Sequence of chain 1.A:
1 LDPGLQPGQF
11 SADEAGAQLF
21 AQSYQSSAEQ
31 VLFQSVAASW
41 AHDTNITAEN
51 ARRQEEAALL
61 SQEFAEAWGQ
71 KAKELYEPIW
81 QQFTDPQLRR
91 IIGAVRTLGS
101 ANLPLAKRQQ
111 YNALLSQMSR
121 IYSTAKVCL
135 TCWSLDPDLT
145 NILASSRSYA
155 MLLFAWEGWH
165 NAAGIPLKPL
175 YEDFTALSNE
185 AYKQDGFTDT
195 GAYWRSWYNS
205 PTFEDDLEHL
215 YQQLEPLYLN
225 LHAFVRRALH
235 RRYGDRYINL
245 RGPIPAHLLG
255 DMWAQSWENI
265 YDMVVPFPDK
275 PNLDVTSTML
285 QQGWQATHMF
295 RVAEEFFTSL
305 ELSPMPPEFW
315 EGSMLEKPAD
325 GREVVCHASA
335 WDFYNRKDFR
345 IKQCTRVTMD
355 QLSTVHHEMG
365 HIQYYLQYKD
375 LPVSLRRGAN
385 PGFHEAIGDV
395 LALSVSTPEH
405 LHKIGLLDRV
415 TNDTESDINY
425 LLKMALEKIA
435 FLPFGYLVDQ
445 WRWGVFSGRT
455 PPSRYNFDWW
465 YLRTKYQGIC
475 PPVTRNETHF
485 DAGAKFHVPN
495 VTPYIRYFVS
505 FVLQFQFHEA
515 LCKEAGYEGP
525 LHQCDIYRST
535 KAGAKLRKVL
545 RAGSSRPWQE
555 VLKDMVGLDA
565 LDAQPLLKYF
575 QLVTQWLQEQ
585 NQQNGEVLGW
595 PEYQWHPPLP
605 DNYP

The small molecule below binds the protein below.
Small molecule (SMILES): NC(=O)CC[C@H](N)C(=O)O

Binding-site contacts:
Ligand atom CB contacts residue GLU362 of chain 1.A at 3.4 Å.
Ligand atom N contacts residue ALA332 of chain 1.A at 2.9 Å (h-bond).
Ligand atom CG contacts residue GLU362 of chain 1.A at 4.3 Å.
Ligand atom CG contacts residue ALA332 of chain 1.A at 3.7 Å (hydrophobic).
Ligand atom O contacts residue LYS1 of chain 1.R at 2.3 Å (salt-bridge).
Ligand atom CD contacts residue THR358 of chain 1.A at 4.1 Å.
Ligand atom NE2 contacts residue THR358 of chain 1.A at 3.7 Å.
Ligand atom CA contacts residue ALA332 of chain 1.A at 4.1 Å (hydrophobic).
Ligand atom CB contacts residue HIS331 of chain 1.A at 4.3 Å.
Ligand atom C contacts residue HIS491 of chain 1.A at 4.2 Å.
Ligand atom OE1 contacts residue HIS331 of chain 1.A at 3.9 Å.
Ligand atom CA contacts residue LYS1 of chain 1.R at 2.4 Å.
Ligand atom CD contacts residue ALA332 of chain 1.A at 3.6 Å (hydrophobic).
Ligand atom OE1 contacts residue ALA332 of chain 1.A at 3.0 Å (h-bond).
Ligand atom CA contacts residue HIS331 of chain 1.A at 4.2 Å.
Ligand atom NE2 contacts residue ALA332 of chain 1.A at 4.5 Å.
Ligand atom CA contacts residue GLU362 of chain 1.A at 3.2 Å.
Ligand atom N contacts residue GLU362 of chain 1.A at 2.6 Å (salt-bridge).
Ligand atom O contacts residue HIS491 of chain 1.A at 3.1 Å (h-bond).
Ligand atom N contacts residue LYS1 of chain 1.R at 3.7 Å.
Ligand atom C contacts residue TYR501 of chain 1.A at 3.9 Å (hydrophobic).
Ligand atom N contacts residue HIS361 of chain 1.A at 4.1 Å.
Ligand atom CA contacts residue ZN1 of chain 1.S at 4.3 Å.
Ligand atom CD contacts residue LYS1 of chain 1.R at 4.3 Å.
Ligand atom CG contacts residue LYS1 of chain 1.R at 3.8 Å.
Ligand atom C contacts residue LYS1 of chain 1.R at 1.3 Å.
Ligand atom N contacts residue ZN1 of chain 1.S at 4.0 Å.
Ligand atom N contacts residue HIS331 of chain 1.A at 3.9 Å.
Ligand atom O contacts residue TYR501 of chain 1.A at 3.4 Å (h-bond).
Ligand atom NE2 contacts residue LYS1 of chain 1.R at 4.3 Å.
Ligand atom CB contacts residue THR358 of chain 1.A at 3.9 Å.
Ligand atom C contacts residue HIS331 of chain 1.A at 3.7 Å.
Ligand atom CA contacts residue HIS361 of chain 1.A at 3.9 Å.
Ligand atom CB contacts residue ALA332 of chain 1.A at 4.0 Å (hydrophobic).
Ligand atom CD contacts residue HIS331 of chain 1.A at 4.1 Å.
Ligand atom CG contacts residue HIS331 of chain 1.A at 3.2 Å.
Ligand atom CB contacts residue LYS1 of chain 1.R at 3.2 Å.
Ligand atom O contacts residue HIS331 of chain 1.A at 2.8 Å (h-bond).